Sequence of chain 1.BA:
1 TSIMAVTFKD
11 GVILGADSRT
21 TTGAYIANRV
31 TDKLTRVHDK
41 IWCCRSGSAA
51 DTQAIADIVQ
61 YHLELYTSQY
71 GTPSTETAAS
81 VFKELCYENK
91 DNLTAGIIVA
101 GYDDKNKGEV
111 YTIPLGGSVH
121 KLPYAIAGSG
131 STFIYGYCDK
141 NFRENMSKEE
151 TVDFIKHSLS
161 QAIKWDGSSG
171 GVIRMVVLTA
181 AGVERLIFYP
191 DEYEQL

Sequence of chain 1.V:
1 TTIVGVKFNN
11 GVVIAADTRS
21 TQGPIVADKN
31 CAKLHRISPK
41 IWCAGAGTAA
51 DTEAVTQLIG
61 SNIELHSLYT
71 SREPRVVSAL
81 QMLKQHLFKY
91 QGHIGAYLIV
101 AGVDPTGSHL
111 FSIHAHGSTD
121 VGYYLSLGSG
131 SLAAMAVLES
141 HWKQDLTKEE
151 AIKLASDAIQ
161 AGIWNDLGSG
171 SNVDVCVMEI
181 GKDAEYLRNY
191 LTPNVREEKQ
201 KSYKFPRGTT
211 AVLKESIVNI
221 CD

This protein binds this small molecule.
Small molecule (SMILES): COc1ccc(C[C@H](NC(=O)[C@H](C)NC(=O)CN2CCOCC2)C(=O)N[C@@H](Cc2ccccc2)[C@@H](O)[C@H](C)CO)cc1

Binding-site contacts:
Ligand atom N22 contacts residue THR1 of chain 1.BA at 3.7 Å.
Ligand atom C23 contacts residue GLY47 of chain 1.BA at 3.7 Å.
Ligand atom O21 contacts residue GLY47 of chain 1.BA at 2.8 Å (h-bond).
Ligand atom C2 contacts residue THR20 of chain 1.BA at 3.2 Å.
Ligand atom C3 contacts residue ARG45 of chain 1.BA at 3.8 Å.
Ligand atom C11 contacts residue THR1 of chain 1.BA at 2.5 Å.
Ligand atom C9 contacts residue THR1 of chain 1.BA at 1.4 Å.
Ligand atom C47 contacts residue GLY47 of chain 1.BA at 3.8 Å.
Ligand atom C48 contacts residue GLY47 of chain 1.BA at 3.6 Å.
Ligand atom C11 contacts residue SER168 of chain 1.BA at 3.8 Å.
Ligand atom N22 contacts residue GLY47 of chain 1.BA at 3.0 Å (h-bond).
Ligand atom O21 contacts residue SER46 of chain 1.BA at 3.3 Å.
Ligand atom O49 contacts residue THR21 of chain 1.BA at 3.4 Å (h-bond).
Ligand atom C11 contacts residue THR21 of chain 1.BA at 3.9 Å.
Ligand atom O13 contacts residue THR1 of chain 1.BA at 3.2 Å (h-bond).
Ligand atom O37 contacts residue THR22 of chain 1.BA at 3.5 Å.
Ligand atom O21 contacts residue THR1 of chain 1.BA at 2.4 Å (h-bond).
Ligand atom O39 contacts residue ALA49 of chain 1.BA at 3.2 Å (h-bond).
Ligand atom C12 contacts residue SER129 of chain 1.BA at 3.5 Å.
Ligand atom O13 contacts residue SER129 of chain 1.BA at 3.7 Å.
Ligand atom C10 contacts residue THR1 of chain 1.BA at 1.5 Å.
Ligand atom C12 contacts residue THR1 of chain 1.BA at 2.5 Å.
Ligand atom C24 contacts residue GLY47 of chain 1.BA at 3.6 Å.
Ligand atom N25 contacts residue THR21 of chain 1.BA at 3.1 Å (h-bond).
Ligand atom C27 contacts residue THR21 of chain 1.BA at 3.7 Å.
Ligand atom C7 contacts residue ARG45 of chain 1.BA at 3.7 Å.
Ligand atom O37 contacts residue THR21 of chain 1.BA at 3.6 Å (h-bond).
Ligand atom O45 contacts residue THR94 of chain 1.BA at 3.8 Å.
Ligand atom C36 contacts residue HIS116 of chain 1.V at 3.8 Å.
Ligand atom C5 contacts residue ARG45 of chain 1.BA at 3.5 Å.
Ligand atom C4 contacts residue ARG45 of chain 1.BA at 3.2 Å.
Ligand atom C3 contacts residue THR31 of chain 1.BA at 3.8 Å.
Ligand atom C7 contacts residue GLY47 of chain 1.BA at 3.7 Å.
Ligand atom O49 contacts residue THR20 of chain 1.BA at 3.4 Å.
Ligand atom O13 contacts residue GLY47 of chain 1.BA at 3.8 Å.
Ligand atom C6 contacts residue THR1 of chain 1.BA at 3.7 Å.
Ligand atom C1 contacts residue THR20 of chain 1.BA at 3.7 Å.
Ligand atom C8 contacts residue THR1 of chain 1.BA at 2.3 Å.
Ligand atom C7 contacts residue THR1 of chain 1.BA at 2.6 Å.
Ligand atom C29 contacts residue THR22 of chain 1.BA at 3.8 Å.